Binding-site contacts:
Ligand atom O22 contacts residue HIS83 of chain 1.C at 3.6 Å.
Ligand atom O18 contacts residue HIS209 of chain 1.C at 3.2 Å (h-bond).
Ligand atom C16 contacts residue HIS209 of chain 1.C at 3.4 Å.
Ligand atom C10 contacts residue ASN179 of chain 1.C at 3.4 Å.
Ligand atom C21 contacts residue ZN1 of chain 1.P at 2.7 Å.
Ligand atom C13 contacts residue PHE31 of chain 1.C at 3.6 Å (hydrophobic).
Ligand atom C17 contacts residue HIS209 of chain 1.C at 3.5 Å.
Ligand atom C13 contacts residue TRP56 of chain 1.C at 3.3 Å (hydrophobic).
Ligand atom O22 contacts residue ZN1 of chain 1.P at 2.1 Å.
Ligand atom O18 contacts residue HIS148 of chain 1.C at 3.1 Å.
Ligand atom N01 contacts residue ASP86 of chain 1.C at 3.2 Å (salt-bridge).
Ligand atom C14 contacts residue TYR36 of chain 1.C at 3.6 Å (hydrophobic).
Ligand atom N09 contacts residue ASP87 of chain 1.C at 3.3 Å.
Ligand atom O23 contacts residue HIS148 of chain 1.C at 3.0 Å.
Ligand atom C16 contacts residue ZN1 of chain 1.O at 3.5 Å.
Ligand atom O23 contacts residue ASN179 of chain 1.C at 2.8 Å (h-bond).
Ligand atom C03 contacts residue GLU115 of chain 1.C at 3.0 Å.
Ligand atom C20 contacts residue ZN1 of chain 1.O at 3.3 Å.
Ligand atom O18 contacts residue CYS167 of chain 1.C at 3.4 Å.
Ligand atom O22 contacts residue CYS167 of chain 1.C at 3.7 Å.
Ligand atom O22 contacts residue HIS85 of chain 1.C at 3.6 Å.
Ligand atom C17 contacts residue HIS148 of chain 1.C at 3.7 Å.
Ligand atom N08 contacts residue HIS85 of chain 1.C at 3.4 Å.
Ligand atom N01 contacts residue GLU115 of chain 1.C at 3.4 Å.
Ligand atom O22 contacts residue HIS148 of chain 1.C at 3.3 Å (h-bond).
Ligand atom C02 contacts residue ASP86 of chain 1.C at 3.5 Å.
Ligand atom O23 contacts residue ZN1 of chain 1.P at 2.5 Å.
Ligand atom O19 contacts residue ASN179 of chain 1.C at 3.4 Å (h-bond).
Ligand atom N08 contacts residue ASP87 of chain 1.C at 3.5 Å (salt-bridge).
Ligand atom C10 contacts residue PHE31 of chain 1.C at 3.5 Å (hydrophobic).
Ligand atom O18 contacts residue ZN1 of chain 1.O at 2.5 Å.
Ligand atom C21 contacts residue ZN1 of chain 1.O at 3.0 Å.
Ligand atom C24 contacts residue ASP86 of chain 1.C at 3.2 Å.
Ligand atom C21 contacts residue HIS148 of chain 1.C at 3.5 Å.
Ligand atom O22 contacts residue ASP87 of chain 1.C at 2.9 Å (salt-bridge).
Ligand atom N01 contacts residue ASN117 of chain 1.C at 2.9 Å (h-bond).
Ligand atom O22 contacts residue ZN1 of chain 1.O at 2.2 Å.
Ligand atom O23 contacts residue HIS85 of chain 1.C at 3.0 Å (h-bond).
Ligand atom C17 contacts residue ZN1 of chain 1.O at 3.3 Å.
Ligand atom N08 contacts residue ASP86 of chain 1.C at 3.4 Å (salt-bridge).

Sequence of chain 1.C:
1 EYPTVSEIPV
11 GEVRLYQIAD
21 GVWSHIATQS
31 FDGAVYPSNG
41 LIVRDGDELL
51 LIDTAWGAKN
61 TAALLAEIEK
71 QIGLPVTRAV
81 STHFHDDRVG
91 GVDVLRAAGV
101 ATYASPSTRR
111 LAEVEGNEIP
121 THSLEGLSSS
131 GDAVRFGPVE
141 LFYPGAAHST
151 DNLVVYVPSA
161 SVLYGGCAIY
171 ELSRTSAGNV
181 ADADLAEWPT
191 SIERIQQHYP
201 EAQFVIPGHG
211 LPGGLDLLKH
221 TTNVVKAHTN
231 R

This protein binds this small molecule.
Small molecule (SMILES): Nc1cccc(-c2cn(-c3cccc(C(=O)O)c3C(=O)O)nn2)c1